Sequence of chain 1.B:
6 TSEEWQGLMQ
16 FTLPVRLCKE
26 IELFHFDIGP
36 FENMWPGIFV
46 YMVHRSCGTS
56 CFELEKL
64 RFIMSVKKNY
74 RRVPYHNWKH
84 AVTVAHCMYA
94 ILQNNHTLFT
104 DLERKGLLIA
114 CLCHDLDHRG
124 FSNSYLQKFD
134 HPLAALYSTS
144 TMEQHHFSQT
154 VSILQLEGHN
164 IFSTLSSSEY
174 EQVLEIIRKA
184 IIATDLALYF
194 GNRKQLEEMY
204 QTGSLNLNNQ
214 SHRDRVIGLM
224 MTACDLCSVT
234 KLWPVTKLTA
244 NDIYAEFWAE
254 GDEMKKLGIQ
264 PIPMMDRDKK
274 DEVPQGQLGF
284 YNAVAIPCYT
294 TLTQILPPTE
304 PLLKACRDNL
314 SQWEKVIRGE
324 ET

Binding-site contacts:
Ligand atom C18 contacts residue MET267 of chain 1.B at 3.7 Å (hydrophobic).
Ligand atom C07 contacts residue PHE283 of chain 1.B at 3.6 Å (hydrophobic).
Ligand atom C02 contacts residue PHE283 of chain 1.B at 3.5 Å (hydrophobic).
Ligand atom C12 contacts residue ILE246 of chain 1.B at 3.7 Å (hydrophobic).
Ligand atom C21 contacts residue GLY279 of chain 1.B at 3.6 Å.
Ligand atom C01 contacts residue PHE283 of chain 1.B at 3.5 Å (hydrophobic).
Ligand atom C13 contacts residue PHE283 of chain 1.B at 3.8 Å (hydrophobic).
Ligand atom C03 contacts residue PHE283 of chain 1.B at 3.5 Å (hydrophobic).
Ligand atom N19 contacts residue GLY279 of chain 1.B at 3.6 Å.
Ligand atom N19 contacts residue TYR247 of chain 1.B at 2.7 Å (h-bond).
Ligand atom C17 contacts residue GLY279 of chain 1.B at 3.7 Å.
Ligand atom C15 contacts residue TYR247 of chain 1.B at 3.4 Å (hydrophobic).
Ligand atom C23 contacts residue LYS272 of chain 1.B at 3.6 Å.
Ligand atom C10 contacts residue VAL232 of chain 1.B at 3.6 Å (hydrophobic).
Ligand atom C15 contacts residue MET267 of chain 1.B at 3.4 Å (hydrophobic).
Ligand atom C02 contacts residue PHE250 of chain 1.B at 3.7 Å (hydrophobic).
Ligand atom C13 contacts residue GLN280 of chain 1.B at 3.5 Å.
Ligand atom C18 contacts residue GLY279 of chain 1.B at 3.4 Å.
Ligand atom C24 contacts residue GLU275 of chain 1.B at 3.5 Å.
Ligand atom C07 contacts residue ILE246 of chain 1.B at 3.7 Å (hydrophobic).
Ligand atom N06 contacts residue PHE283 of chain 1.B at 3.4 Å.
Ligand atom C24 contacts residue LYS272 of chain 1.B at 3.3 Å.
Ligand atom O11 contacts residue ILE246 of chain 1.B at 3.2 Å.
Ligand atom C15 contacts residue GLY279 of chain 1.B at 3.5 Å.
Ligand atom N04 contacts residue GLN280 of chain 1.B at 3.0 Å (h-bond).
Ligand atom N19 contacts residue MET267 of chain 1.B at 3.4 Å.
Ligand atom C14 contacts residue TYR247 of chain 1.B at 3.4 Å (hydrophobic).
Ligand atom C14 contacts residue MET267 of chain 1.B at 3.5 Å (hydrophobic).
Ligand atom N04 contacts residue PHE283 of chain 1.B at 3.4 Å.
Ligand atom C10 contacts residue GLN280 of chain 1.B at 3.2 Å.
Ligand atom C21 contacts residue MET267 of chain 1.B at 3.7 Å (hydrophobic).
Ligand atom O11 contacts residue GLN280 of chain 1.B at 2.9 Å (h-bond).
Ligand atom C03 contacts residue GLN280 of chain 1.B at 3.7 Å.
Ligand atom N09 contacts residue PHE283 of chain 1.B at 3.8 Å.
Ligand atom C25 contacts residue PRO266 of chain 1.B at 3.5 Å (hydrophobic).
Ligand atom C05 contacts residue PHE283 of chain 1.B at 3.3 Å (hydrophobic).
Ligand atom C23 contacts residue GLU275 of chain 1.B at 3.6 Å.
Ligand atom N16 contacts residue GLY279 of chain 1.B at 3.5 Å (h-bond).
Ligand atom C23 contacts residue VAL276 of chain 1.B at 3.7 Å (hydrophobic).
Ligand atom C08 contacts residue ILE246 of chain 1.B at 3.6 Å (hydrophobic).

A small-molecule ligand and the protein it binds are described below.
Small molecule (SMILES): Cc1nc2ccc(C#Cc3nc(-c4ccccc4)cn3C)nn2c1CO